Sequence of chain 1.H:
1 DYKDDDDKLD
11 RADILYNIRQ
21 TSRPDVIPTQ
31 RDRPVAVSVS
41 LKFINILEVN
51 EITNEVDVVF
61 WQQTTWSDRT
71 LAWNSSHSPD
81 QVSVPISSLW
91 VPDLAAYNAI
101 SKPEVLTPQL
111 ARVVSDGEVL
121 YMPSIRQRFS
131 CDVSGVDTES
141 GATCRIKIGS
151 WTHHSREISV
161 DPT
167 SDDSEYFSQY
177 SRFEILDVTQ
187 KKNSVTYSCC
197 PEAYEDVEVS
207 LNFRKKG

Binding-site contacts:
Ligand atom C17 contacts residue TRP151 of chain 1.H at 3.2 Å (hydrophobic).
Ligand atom C6 contacts residue TRP151 of chain 1.H at 3.5 Å (hydrophobic).
Ligand atom C12 contacts residue TYR200 of chain 1.H at 3.3 Å (hydrophobic).
Ligand atom C8 contacts residue ILE44 of chain 1.I at 3.6 Å (hydrophobic).
Ligand atom F2 contacts residue MET122 of chain 1.I at 3.1 Å.
Ligand atom N1 contacts residue TRP151 of chain 1.H at 2.7 Å (h-bond).
Ligand atom N4 contacts residue TYR97 of chain 1.H at 2.8 Å (h-bond).
Ligand atom N3 contacts residue TYR193 of chain 1.H at 3.6 Å.
Ligand atom N4 contacts residue TRP151 of chain 1.H at 3.9 Å.
Ligand atom C3 contacts residue TYR97 of chain 1.H at 3.8 Å (hydrophobic).
Ligand atom C5 contacts residue TRP151 of chain 1.H at 3.9 Å (hydrophobic).
Ligand atom C5 contacts residue TRP61 of chain 1.I at 3.5 Å (hydrophobic).
Ligand atom C16 contacts residue TRP151 of chain 1.H at 3.5 Å (hydrophobic).
Ligand atom C2 contacts residue TRP151 of chain 1.H at 3.7 Å (hydrophobic).
Ligand atom N2 contacts residue TYR193 of chain 1.H at 3.7 Å.
Ligand atom C10 contacts residue TYR172 of chain 1.I at 3.8 Å (hydrophobic).
Ligand atom C13 contacts residue TYR200 of chain 1.H at 3.4 Å (hydrophobic).
Ligand atom C12 contacts residue TRP151 of chain 1.H at 3.9 Å (hydrophobic).
Ligand atom F3 contacts residue ARG112 of chain 1.I at 3.5 Å.
Ligand atom F1 contacts residue ARG112 of chain 1.I at 3.3 Å.
Ligand atom N3 contacts residue TYR97 of chain 1.H at 3.8 Å.
Ligand atom F3 contacts residue LEU120 of chain 1.I at 3.9 Å.
Ligand atom C2 contacts residue TYR97 of chain 1.H at 3.8 Å (hydrophobic).
Ligand atom C1 contacts residue TYR97 of chain 1.H at 4.0 Å (hydrophobic).
Ligand atom C4 contacts residue TRP151 of chain 1.H at 3.9 Å (hydrophobic).
Ligand atom C4 contacts residue TYR193 of chain 1.H at 3.8 Å (hydrophobic).
Ligand atom N4 contacts residue TYR200 of chain 1.H at 3.6 Å.
Ligand atom C1 contacts residue TYR193 of chain 1.H at 3.3 Å (hydrophobic).
Ligand atom C11 contacts residue TRP61 of chain 1.I at 3.9 Å (hydrophobic).
Ligand atom N4 contacts residue SER150 of chain 1.H at 2.9 Å (h-bond).
Ligand atom C2 contacts residue TYR200 of chain 1.H at 4.0 Å (hydrophobic).
Ligand atom N1 contacts residue TYR200 of chain 1.H at 3.8 Å.
Ligand atom C2 contacts residue SER150 of chain 1.H at 4.0 Å.
Ligand atom F1 contacts residue THR152 of chain 1.H at 3.7 Å.
Ligand atom C9 contacts residue TYR172 of chain 1.I at 3.3 Å (hydrophobic).
Ligand atom C10 contacts residue TRP61 of chain 1.I at 3.5 Å (hydrophobic).
Ligand atom N3 contacts residue TRP151 of chain 1.H at 3.8 Å.
Ligand atom C15 contacts residue ARG112 of chain 1.I at 4.0 Å.
Ligand atom F2 contacts residue LEU120 of chain 1.I at 3.7 Å.
Ligand atom C11 contacts residue TRP151 of chain 1.H at 3.2 Å (hydrophobic).

Sequence of chain 1.I:
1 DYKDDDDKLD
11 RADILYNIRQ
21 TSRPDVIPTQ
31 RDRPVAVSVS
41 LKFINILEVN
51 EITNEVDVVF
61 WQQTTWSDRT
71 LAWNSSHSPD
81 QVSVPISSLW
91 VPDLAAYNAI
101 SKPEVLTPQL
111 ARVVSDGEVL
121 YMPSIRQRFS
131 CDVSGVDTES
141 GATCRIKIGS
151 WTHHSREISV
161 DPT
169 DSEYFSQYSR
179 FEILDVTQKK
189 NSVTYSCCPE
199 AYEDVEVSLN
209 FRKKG

The protein below binds the small molecule below.
Small molecule (SMILES): CC1CCN(c2cc(-c3ccc(C(F)(F)F)cc3)nc(N)n2)CC1